Sequence of chain 1.C:
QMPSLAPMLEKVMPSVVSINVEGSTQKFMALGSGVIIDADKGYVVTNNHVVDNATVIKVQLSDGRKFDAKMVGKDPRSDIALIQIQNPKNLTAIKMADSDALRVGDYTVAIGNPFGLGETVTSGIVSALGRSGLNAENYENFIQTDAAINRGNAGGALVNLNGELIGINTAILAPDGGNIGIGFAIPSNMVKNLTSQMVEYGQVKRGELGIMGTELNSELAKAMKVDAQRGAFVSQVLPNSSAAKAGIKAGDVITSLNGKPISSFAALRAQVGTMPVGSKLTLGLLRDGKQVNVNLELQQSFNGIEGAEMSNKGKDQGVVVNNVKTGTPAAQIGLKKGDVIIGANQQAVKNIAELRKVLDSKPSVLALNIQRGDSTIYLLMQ

The small molecule below binds the protein below.
Small molecule (SMILES): C[C@H](N)C(=O)N[C@@H](C)C(=O)N[C@@H](C)C(=O)N[C@@H](C)C(=O)N[C@@H](C)C=O

Binding-site contacts:
Ligand atom O contacts residue ILE249 of chain 1.C at 2.8 Å (h-bond).
Ligand atom C contacts residue LEU250 of chain 1.C at 4.0 Å (hydrophobic).
Ligand atom CB contacts residue LEU211 of chain 1.C at 4.2 Å (hydrophobic).
Ligand atom O contacts residue ALA251 of chain 1.C at 4.5 Å.
Ligand atom CB contacts residue ASN227 of chain 1.C at 3.7 Å.
Ligand atom N contacts residue THR247 of chain 1.C at 3.6 Å.
Ligand atom C contacts residue ILE249 of chain 1.C at 3.5 Å (hydrophobic).
Ligand atom O contacts residue ALA248 of chain 1.C at 3.4 Å.
Ligand atom CB contacts residue THR247 of chain 1.C at 3.4 Å.
Ligand atom CA contacts residue ALA248 of chain 1.C at 4.0 Å (hydrophobic).
Ligand atom O contacts residue GLY229 of chain 1.C at 3.2 Å (h-bond).
Ligand atom C contacts residue GLY229 of chain 1.C at 3.8 Å.
Ligand atom CA contacts residue ALA231 of chain 1.C at 4.1 Å (hydrophobic).
Ligand atom CA contacts residue THR247 of chain 1.C at 4.0 Å.
Ligand atom N contacts residue LEU250 of chain 1.C at 4.4 Å.
Ligand atom C contacts residue ALA248 of chain 1.C at 4.4 Å (hydrophobic).
Ligand atom CA contacts residue HIS126 of chain 1.C at 4.4 Å.
Ligand atom CA contacts residue GLY229 of chain 1.C at 4.4 Å.
Ligand atom CB contacts residue ILE249 of chain 1.C at 3.8 Å (hydrophobic).
Ligand atom C contacts residue HIS126 of chain 1.C at 3.7 Å.
Ligand atom CB contacts residue ALA251 of chain 1.C at 4.2 Å (hydrophobic).
Ligand atom C contacts residue THR247 of chain 1.C at 4.5 Å.
Ligand atom C contacts residue ALA248 of chain 1.C at 4.4 Å (hydrophobic).
Ligand atom CA contacts residue ARG228 of chain 1.C at 4.1 Å.
Ligand atom N contacts residue ILE249 of chain 1.C at 3.5 Å (h-bond).
Ligand atom C contacts residue ARG228 of chain 1.C at 4.2 Å.
Ligand atom CB contacts residue ALA248 of chain 1.C at 4.4 Å (hydrophobic).
Ligand atom CB contacts residue HIS126 of chain 1.C at 4.0 Å.
Ligand atom C contacts residue ALA231 of chain 1.C at 3.3 Å (hydrophobic).
Ligand atom CA contacts residue ASN227 of chain 1.C at 4.3 Å.
Ligand atom O contacts residue HIS126 of chain 1.C at 4.4 Å.
Ligand atom CA contacts residue LEU250 of chain 1.C at 4.1 Å (hydrophobic).
Ligand atom O contacts residue ARG228 of chain 1.C at 3.6 Å.
Ligand atom CA contacts residue ILE249 of chain 1.C at 3.8 Å (hydrophobic).
Ligand atom O contacts residue ALA231 of chain 1.C at 4.0 Å.
Ligand atom CB contacts residue ALA231 of chain 1.C at 3.8 Å (hydrophobic).
Ligand atom N contacts residue HIS126 of chain 1.C at 3.9 Å.
Ligand atom O contacts residue ILE249 of chain 1.C at 4.2 Å.
Ligand atom N contacts residue ALA248 of chain 1.C at 4.4 Å.
Ligand atom O contacts residue LEU250 of chain 1.C at 3.2 Å.